Sequence of chain 2.I:
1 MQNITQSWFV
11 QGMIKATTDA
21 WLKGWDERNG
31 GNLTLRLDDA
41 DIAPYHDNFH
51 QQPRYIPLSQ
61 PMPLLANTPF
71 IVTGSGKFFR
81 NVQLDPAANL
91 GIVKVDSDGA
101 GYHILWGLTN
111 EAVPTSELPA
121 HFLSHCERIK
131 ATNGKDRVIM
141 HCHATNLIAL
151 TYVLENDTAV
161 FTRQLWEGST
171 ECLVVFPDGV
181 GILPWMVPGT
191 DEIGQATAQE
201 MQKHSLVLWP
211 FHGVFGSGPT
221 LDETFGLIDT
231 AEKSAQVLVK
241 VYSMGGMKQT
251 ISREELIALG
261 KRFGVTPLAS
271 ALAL

This small molecule binds to this protein.
Small molecule (SMILES): O=C(COP(=O)(O)O)NO

Binding-site contacts:
Ligand atom O2 contacts residue ZN1 of chain 2.KA at 2.3 Å.
Ligand atom O3P contacts residue GLY76 of chain 2.I at 2.9 Å (h-bond).
Ligand atom C2 contacts residue ASN32 of chain 2.I at 3.7 Å.
Ligand atom C1 contacts residue GLY31 of chain 2.I at 3.8 Å.
Ligand atom N2 contacts residue HIS212 of chain 2.I at 4.0 Å.
Ligand atom O1 contacts residue GLY30 of chain 2.I at 3.6 Å.
Ligand atom O2 contacts residue HIS141 of chain 2.I at 3.2 Å (h-bond).
Ligand atom P contacts residue ASN29 of chain 2.I at 3.7 Å.
Ligand atom O4P contacts residue SER116 of chain 2.I at 2.9 Å (h-bond).
Ligand atom C1 contacts residue HIS141 of chain 2.I at 4.0 Å.
Ligand atom O3P contacts residue SER75 of chain 2.I at 3.9 Å.
Ligand atom C1 contacts residue ZN1 of chain 2.KA at 2.8 Å.
Ligand atom P contacts residue THR115 of chain 2.I at 3.7 Å.
Ligand atom O1 contacts residue HIS141 of chain 2.I at 3.3 Å (h-bond).
Ligand atom O2 contacts residue GLU117 of chain 2.I at 2.5 Å (salt-bridge).
Ligand atom N2 contacts residue HIS141 of chain 2.I at 4.0 Å.
Ligand atom C1 contacts residue ASN32 of chain 2.I at 3.4 Å.
Ligand atom P contacts residue GLY76 of chain 2.I at 3.8 Å.
Ligand atom O4P contacts residue THR115 of chain 2.I at 3.8 Å.
Ligand atom O3P contacts residue GLY74 of chain 2.I at 3.9 Å.
Ligand atom O2P contacts residue THR115 of chain 2.I at 2.5 Å (h-bond).
Ligand atom O3P contacts residue LYS77 of chain 2.I at 4.0 Å.
Ligand atom O2P contacts residue ASN32 of chain 2.I at 2.8 Å (h-bond).
Ligand atom O4P contacts residue GLY76 of chain 2.I at 3.5 Å (h-bond).
Ligand atom C2 contacts residue ASN29 of chain 2.I at 3.4 Å.
Ligand atom O2 contacts residue HIS212 of chain 2.I at 3.0 Å (h-bond).
Ligand atom O1 contacts residue HIS143 of chain 2.I at 3.2 Å (h-bond).
Ligand atom O1P contacts residue ASN32 of chain 2.I at 3.4 Å (h-bond).
Ligand atom O1 contacts residue ASN32 of chain 2.I at 3.7 Å.
Ligand atom O1P contacts residue SER116 of chain 2.I at 3.7 Å.
Ligand atom N2 contacts residue GLU117 of chain 2.I at 3.1 Å (salt-bridge).
Ligand atom N2 contacts residue ZN1 of chain 2.KA at 2.9 Å.
Ligand atom O2P contacts residue GLY31 of chain 2.I at 3.4 Å (h-bond).
Ligand atom N2 contacts residue ASN32 of chain 2.I at 3.7 Å.
Ligand atom O1 contacts residue ZN1 of chain 2.KA at 2.2 Å.
Ligand atom P contacts residue ASN32 of chain 2.I at 3.8 Å.
Ligand atom O3P contacts residue ASN29 of chain 2.I at 2.8 Å (h-bond).
Ligand atom O1P contacts residue ASN29 of chain 2.I at 3.8 Å.
Ligand atom O4P contacts residue SER75 of chain 2.I at 3.3 Å (h-bond).
Ligand atom O1 contacts residue GLY31 of chain 2.I at 2.8 Å (h-bond).